Binding-site contacts:
Ligand atom C81 contacts residue VAL525 of chain 1.A at 3.8 Å (hydrophobic).
Ligand atom O20 contacts residue TRP315 of chain 1.A at 4.1 Å.
Ligand atom C21 contacts residue TRP315 of chain 1.A at 3.6 Å (hydrophobic).
Ligand atom C18 contacts residue TRP318 of chain 1.A at 4.0 Å (hydrophobic).
Ligand atom O25 contacts residue TRP318 of chain 1.A at 4.3 Å.
Ligand atom C26 contacts residue TRP318 of chain 1.A at 3.8 Å (hydrophobic).
Ligand atom C24 contacts residue TRP318 of chain 1.A at 3.7 Å (hydrophobic).
Ligand atom C78 contacts residue ALA522 of chain 1.A at 3.9 Å (hydrophobic).
Ligand atom C17 contacts residue TRP315 of chain 1.A at 3.9 Å (hydrophobic).
Ligand atom C78 contacts residue VAL525 of chain 1.A at 4.3 Å (hydrophobic).
Ligand atom C19 contacts residue PHE319 of chain 1.A at 3.8 Å (hydrophobic).
Ligand atom C10 contacts residue PHE319 of chain 1.A at 3.9 Å (hydrophobic).
Ligand atom O49 contacts residue TRP315 of chain 1.A at 4.5 Å.
Ligand atom C21 contacts residue TRP318 of chain 1.A at 3.9 Å (hydrophobic).
Ligand atom C18 contacts residue TRP315 of chain 1.A at 4.0 Å (hydrophobic).
Ligand atom C24 contacts residue TRP315 of chain 1.A at 4.0 Å (hydrophobic).
Ligand atom C79 contacts residue ALA522 of chain 1.A at 3.9 Å (hydrophobic).
Ligand atom C77 contacts residue ALA522 of chain 1.A at 3.9 Å (hydrophobic).
Ligand atom C03 contacts residue LEU518 of chain 1.A at 4.0 Å (hydrophobic).
Ligand atom C10 contacts residue LEU518 of chain 1.A at 3.8 Å (hydrophobic).
Ligand atom C19 contacts residue TRP315 of chain 1.A at 4.2 Å (hydrophobic).
Ligand atom C11 contacts residue PHE319 of chain 1.A at 4.3 Å (hydrophobic).
Ligand atom C01 contacts residue PHE319 of chain 1.A at 4.0 Å (hydrophobic).
Ligand atom C74 contacts residue LEU518 of chain 1.A at 4.4 Å (hydrophobic).
Ligand atom C22 contacts residue TRP315 of chain 1.A at 4.0 Å (hydrophobic).
Ligand atom C75 contacts residue MET521 of chain 1.A at 4.1 Å (hydrophobic).
Ligand atom C09 contacts residue PHE319 of chain 1.A at 3.4 Å (hydrophobic).
Ligand atom C77 contacts residue MET521 of chain 1.A at 4.5 Å (hydrophobic).
Ligand atom C75 contacts residue ALA522 of chain 1.A at 3.9 Å (hydrophobic).
Ligand atom C75 contacts residue LEU518 of chain 1.A at 3.7 Å (hydrophobic).
Ligand atom C18 contacts residue PHE319 of chain 1.A at 4.3 Å (hydrophobic).
Ligand atom C23 contacts residue TRP318 of chain 1.A at 4.1 Å (hydrophobic).
Ligand atom C12 contacts residue PHE319 of chain 1.A at 3.5 Å (hydrophobic).
Ligand atom C77 contacts residue VAL525 of chain 1.A at 4.0 Å (hydrophobic).
Ligand atom O80 contacts residue ALA522 of chain 1.A at 3.7 Å.

A protein and the small-molecule ligand that binds it are described below.
Small molecule (SMILES): COCC(CCO[C@H]1CC[C@@]2(C)C(=CC[C@H]3[C@@H]4C[C@@H]5O[C@]6(CC[C@@H](C)CO6)[C@@H](C)[C@@H]5[C@@]4(C)CC[C@@H]32)C1)COC

Sequence of chain 1.A:
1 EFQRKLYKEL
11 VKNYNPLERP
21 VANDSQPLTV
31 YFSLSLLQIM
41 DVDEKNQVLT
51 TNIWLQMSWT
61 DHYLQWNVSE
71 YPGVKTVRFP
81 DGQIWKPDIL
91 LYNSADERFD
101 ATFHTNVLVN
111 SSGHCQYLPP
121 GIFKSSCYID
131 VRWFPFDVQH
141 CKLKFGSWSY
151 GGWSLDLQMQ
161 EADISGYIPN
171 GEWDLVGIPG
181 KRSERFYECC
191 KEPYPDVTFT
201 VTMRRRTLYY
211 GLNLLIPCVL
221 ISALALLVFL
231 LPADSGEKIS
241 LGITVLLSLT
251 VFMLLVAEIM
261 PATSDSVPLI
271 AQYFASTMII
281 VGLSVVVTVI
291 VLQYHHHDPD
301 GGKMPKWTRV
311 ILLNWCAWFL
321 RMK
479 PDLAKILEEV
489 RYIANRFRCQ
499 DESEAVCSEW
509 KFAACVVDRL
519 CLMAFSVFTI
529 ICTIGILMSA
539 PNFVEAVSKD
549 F